Binding-site contacts:
Ligand atom C contacts residue TYR294 of chain 1.C at 3.0 Å (hydrophobic).
Ligand atom CA contacts residue TYR268 of chain 1.C at 4.2 Å (hydrophobic).
Ligand atom CL contacts residue TYR268 of chain 1.C at 3.6 Å.
Ligand atom OXT contacts residue TYR294 of chain 1.C at 2.5 Å (h-bond).
Ligand atom N contacts residue TYR294 of chain 1.C at 3.8 Å.
Ligand atom O contacts residue LYS51 of chain 1.C at 4.0 Å.
Ligand atom OXT contacts residue TYR268 of chain 1.C at 4.1 Å.
Ligand atom CL contacts residue GLY74 of chain 1.C at 3.9 Å.
Ligand atom C contacts residue SER78 of chain 1.C at 3.5 Å.
Ligand atom CB contacts residue TYR294 of chain 1.C at 3.9 Å (hydrophobic).
Ligand atom OXT contacts residue NAK1 of chain 1.L at 1.7 Å (h-bond).
Ligand atom O contacts residue GLN80 of chain 1.C at 2.7 Å (h-bond).
Ligand atom CA contacts residue TYR294 of chain 1.C at 2.8 Å (hydrophobic).
Ligand atom O contacts residue PLP1 of chain 1.J at 3.9 Å.
Ligand atom CL contacts residue GLY75 of chain 1.C at 3.2 Å.
Ligand atom CL contacts residue SER78 of chain 1.C at 3.4 Å.
Ligand atom OXT contacts residue ASN79 of chain 1.C at 3.0 Å (h-bond).
Ligand atom O contacts residue TYR294 of chain 1.C at 4.2 Å.
Ligand atom CA contacts residue PLP1 of chain 1.J at 4.1 Å.
Ligand atom N contacts residue GLY161 of chain 1.C at 3.9 Å.
Ligand atom N contacts residue NAK1 of chain 1.L at 1.0 Å.
Ligand atom C contacts residue NAK1 of chain 1.L at 0.8 Å.
Ligand atom N contacts residue LYS51 of chain 1.C at 3.8 Å.
Ligand atom C contacts residue ASN79 of chain 1.C at 3.4 Å.
Ligand atom N contacts residue THR199 of chain 1.C at 3.8 Å.
Ligand atom C contacts residue PLP1 of chain 1.J at 3.9 Å.
Ligand atom O contacts residue SER78 of chain 1.C at 3.2 Å (h-bond).
Ligand atom O contacts residue NAK1 of chain 1.L at 0.6 Å (h-bond).
Ligand atom CB contacts residue SER78 of chain 1.C at 3.6 Å.
Ligand atom O contacts residue ASN79 of chain 1.C at 3.1 Å (h-bond).
Ligand atom CA contacts residue NAK1 of chain 1.L at 1.2 Å.
Ligand atom CL contacts residue TYR294 of chain 1.C at 3.8 Å.
Ligand atom CB contacts residue NAK1 of chain 1.L at 1.2 Å.
Ligand atom OXT contacts residue SER78 of chain 1.C at 3.5 Å.
Ligand atom OXT contacts residue PLP1 of chain 1.J at 4.1 Å.
Ligand atom CL contacts residue NAK1 of chain 1.L at 2.8 Å.
Ligand atom C contacts residue GLN80 of chain 1.C at 3.8 Å.
Ligand atom CL contacts residue TRP102 of chain 1.C at 3.9 Å.
Ligand atom CA contacts residue SER78 of chain 1.C at 4.2 Å.
Ligand atom N contacts residue PLP1 of chain 1.J at 3.3 Å.

Sequence of chain 1.C:
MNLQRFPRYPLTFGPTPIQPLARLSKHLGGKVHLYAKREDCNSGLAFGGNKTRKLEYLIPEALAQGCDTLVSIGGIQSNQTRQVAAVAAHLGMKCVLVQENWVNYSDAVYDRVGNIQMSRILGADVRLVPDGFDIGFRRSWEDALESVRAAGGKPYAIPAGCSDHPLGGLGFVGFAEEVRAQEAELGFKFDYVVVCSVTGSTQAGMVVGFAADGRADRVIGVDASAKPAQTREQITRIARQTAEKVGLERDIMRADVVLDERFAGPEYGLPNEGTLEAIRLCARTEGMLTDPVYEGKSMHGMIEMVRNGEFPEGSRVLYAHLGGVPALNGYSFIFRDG

A small-molecule ligand and the protein it binds are described below.
Small molecule (SMILES): N[C@H](CCl)C(=O)O